Sequence of chain 1.D:
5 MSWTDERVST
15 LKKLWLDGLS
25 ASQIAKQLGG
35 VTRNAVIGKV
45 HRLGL

This protein binds this small molecule.
Small molecule (SMILES): CNc1ncnc2c1ncn2[C@H]1C[C@H](O[P](=O)(O)OC[C@H]2O[C@@H](n3cnc4c(N)ncnc43)C[C@@H]2O[P](=O)(O)OC[C@H]2O[C@@H](n3cc(C)c(=O)[nH]c3=O)C[C@@H]2O[P](=O)(O)OC[C@H]2O[C@@H](n3ccc(N)nc3=O)C[C@@H]2O[P](=O)(O)OC[C@H]2O[C@@H](n3cnc4c(N)ncnc43)C[C@@H]2O[P](=O)(O)OC[C@H]2O[C@@H](n3cnc4c(=O)nc(N)[nH]c43)C[C@@H]2O)[C@@H](CO[P](=O)(O)O[C@H]2C[C@H](n3cnc4c(=O)nc(N)[nH]c43)O[C@@H]2CO[P](=O)(O)O[C@H]2C[C@H](n3ccc(N)nc3=O)O[C@@H]2CO[P](=O)(O)O[C@H]2C[C@H](n3ccc(N)nc3=O)O[C@@H]2CO)O1

Binding-site contacts:
Ligand atom N1 contacts residue DC8 of chain 1.K at 3.1 Å (h-bond).
Ligand atom N6 contacts residue DT6 of chain 1.K at 3.1 Å (h-bond).
Ligand atom N2 contacts residue DC8 of chain 1.K at 2.6 Å (h-bond).
Ligand atom N3 contacts residue DG4 of chain 1.K at 3.1 Å (h-bond).
Ligand atom C6 contacts residue ARG46 of chain 1.D at 3.2 Å.
Ligand atom N1 contacts residue DT3 of chain 1.K at 2.9 Å (h-bond).
Ligand atom O6 contacts residue DC2 of chain 1.K at 3.1 Å (h-bond).
Ligand atom N2 contacts residue DC2 of chain 1.K at 2.8 Å (h-bond).
Ligand atom OP2 contacts residue LYS43 of chain 1.D at 2.5 Å (salt-bridge).
Ligand atom C2 contacts residue DT3 of chain 1.K at 3.2 Å.
Ligand atom C2 contacts residue DT3 of chain 1.K at 3.4 Å.
Ligand atom C2 contacts residue DG4 of chain 1.K at 3.3 Å.
Ligand atom O2 contacts residue DG9 of chain 1.K at 3.0 Å (h-bond).
Ligand atom N6 contacts residue 6MA5 of chain 1.K at 3.1 Å (h-bond).
Ligand atom N4 contacts residue DG9 of chain 1.K at 3.1 Å (h-bond).
Ligand atom O5' contacts residue ARG46 of chain 1.D at 3.4 Å (salt-bridge).
Ligand atom OP2 contacts residue ARG46 of chain 1.D at 3.3 Å (salt-bridge).
Ligand atom OP2 contacts residue ALA39 of chain 1.D at 3.3 Å.
Ligand atom N1 contacts residue DT6 of chain 1.K at 2.7 Å (h-bond).
Ligand atom N3 contacts residue 6MA5 of chain 1.K at 3.0 Å (h-bond).
Ligand atom C2 contacts residue DC8 of chain 1.K at 3.4 Å.
Ligand atom O4 contacts residue 6MA5 of chain 1.K at 3.3 Å (h-bond).
Ligand atom C2 contacts residue DT7 of chain 1.K at 3.3 Å.
Ligand atom O2 contacts residue DG4 of chain 1.K at 2.8 Å (h-bond).
Ligand atom N7 contacts residue ARG46 of chain 1.D at 2.9 Å (salt-bridge).
Ligand atom OP2 contacts residue THR36 of chain 1.D at 2.8 Å (h-bond).
Ligand atom N1 contacts residue DT7 of chain 1.K at 2.9 Å (h-bond).
Ligand atom N4 contacts residue DG4 of chain 1.K at 3.3 Å (h-bond).
Ligand atom N1 contacts residue DC2 of chain 1.K at 2.9 Å (h-bond).
Ligand atom O2 contacts residue 6MA5 of chain 1.K at 3.2 Å.
Ligand atom C2 contacts residue DT6 of chain 1.K at 3.4 Å.
Ligand atom O6 contacts residue DT7 of chain 1.K at 3.3 Å (h-bond).
Ligand atom N2 contacts residue DT3 of chain 1.K at 3.1 Å (h-bond).
Ligand atom N1 contacts residue DG4 of chain 1.K at 3.3 Å (h-bond).
Ligand atom N2 contacts residue DG9 of chain 1.K at 3.2 Å.
Ligand atom OP2 contacts residue TRP7 of chain 1.D at 3.1 Å (h-bond).
Ligand atom N6 contacts residue DT6 of chain 1.K at 3.0 Å (h-bond).
Ligand atom N3 contacts residue DG9 of chain 1.K at 3.1 Å (h-bond).
Ligand atom OP1 contacts residue TRP7 of chain 1.D at 3.2 Å.
Ligand atom N6 contacts residue DT7 of chain 1.K at 3.1 Å (h-bond).